Sequence of chain 1.E:
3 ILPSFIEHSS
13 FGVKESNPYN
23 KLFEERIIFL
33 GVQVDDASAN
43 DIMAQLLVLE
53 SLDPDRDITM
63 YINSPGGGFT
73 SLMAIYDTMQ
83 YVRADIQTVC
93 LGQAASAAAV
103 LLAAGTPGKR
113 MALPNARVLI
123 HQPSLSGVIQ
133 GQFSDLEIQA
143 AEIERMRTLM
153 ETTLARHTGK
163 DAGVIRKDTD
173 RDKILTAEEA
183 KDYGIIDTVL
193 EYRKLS

The protein below binds the small molecule below.
Small molecule (SMILES): CC(C)C[C@H](NC(=O)c1ccccc1)C(=O)O

Binding-site contacts:
Ligand atom C3 contacts residue LEU74 of chain 1.E at 4.0 Å (hydrophobic).
Ligand atom C contacts residue PRO125 of chain 1.E at 4.1 Å (hydrophobic).
Ligand atom C contacts residue GLY69 of chain 1.E at 3.6 Å.
Ligand atom C5 contacts residue HIS123 of chain 1.E at 3.7 Å.
Ligand atom C7 contacts residue LEU1 of chain 1.AA at 1.3 Å (hydrophobic).
Ligand atom C3 contacts residue ALA99 of chain 1.E at 3.8 Å (hydrophobic).
Ligand atom C6 contacts residue SER98 of chain 1.E at 3.9 Å.
Ligand atom O contacts residue GLY70 of chain 1.E at 3.4 Å.
Ligand atom CG contacts residue GLY69 of chain 1.E at 4.2 Å.
Ligand atom C2 contacts residue PHE71 of chain 1.E at 4.0 Å (hydrophobic).
Ligand atom C5 contacts residue SER98 of chain 1.E at 3.9 Å.
Ligand atom O1 contacts residue PRO125 of chain 1.E at 3.7 Å.
Ligand atom C1 contacts residue GLY69 of chain 1.E at 3.7 Å.
Ligand atom C3 contacts residue PHE71 of chain 1.E at 3.4 Å (hydrophobic).
Ligand atom N contacts residue GLY69 of chain 1.E at 2.9 Å (h-bond).
Ligand atom O contacts residue PHE71 of chain 1.E at 3.3 Å (h-bond).
Ligand atom C5 contacts residue ALA99 of chain 1.E at 4.1 Å (hydrophobic).
Ligand atom C1 contacts residue PRO125 of chain 1.E at 4.0 Å (hydrophobic).
Ligand atom CA contacts residue SER126 of chain 1.E at 3.8 Å.
Ligand atom C4 contacts residue MET152 of chain 1.E at 4.1 Å (hydrophobic).
Ligand atom C2 contacts residue GLY70 of chain 1.E at 4.2 Å.
Ligand atom CA contacts residue LEU1 of chain 1.AA at 2.4 Å (hydrophobic).
Ligand atom CB contacts residue LEU1 of chain 1.AA at 3.5 Å (hydrophobic).
Ligand atom C contacts residue LEU1 of chain 1.AA at 4.1 Å (hydrophobic).
Ligand atom CB contacts residue GLY69 of chain 1.E at 3.4 Å.
Ligand atom C5 contacts residue PRO125 of chain 1.E at 4.2 Å (hydrophobic).
Ligand atom C7 contacts residue SER126 of chain 1.E at 3.9 Å.
Ligand atom CB contacts residue GLY70 of chain 1.E at 4.0 Å.
Ligand atom O contacts residue LEU1 of chain 1.AA at 2.2 Å (h-bond).
Ligand atom O1 contacts residue HIS123 of chain 1.E at 4.0 Å.
Ligand atom C6 contacts residue HIS123 of chain 1.E at 3.6 Å.
Ligand atom C6 contacts residue PRO125 of chain 1.E at 3.6 Å (hydrophobic).
Ligand atom CD1 contacts residue GLY69 of chain 1.E at 4.0 Å.
Ligand atom C5 contacts residue MET152 of chain 1.E at 4.1 Å (hydrophobic).
Ligand atom C4 contacts residue ALA99 of chain 1.E at 3.9 Å (hydrophobic).
Ligand atom N contacts residue LEU1 of chain 1.AA at 3.4 Å (h-bond).
Ligand atom O1 contacts residue SER126 of chain 1.E at 3.3 Å (h-bond).
Ligand atom CA contacts residue GLY69 of chain 1.E at 3.7 Å.
Ligand atom C2 contacts residue GLY69 of chain 1.E at 3.3 Å.
Ligand atom C4 contacts residue SER98 of chain 1.E at 4.1 Å.